Binding-site contacts:
Ligand atom C5 contacts residue ASN1118 of chain 1.B at 3.7 Å.
Ligand atom C7 contacts residue ASN1118 of chain 1.B at 3.5 Å.
Ligand atom C2 contacts residue ASN1118 of chain 1.B at 2.4 Å.
Ligand atom C1 contacts residue ASN1118 of chain 1.B at 1.4 Å.
Ligand atom C3 contacts residue ASN1118 of chain 1.B at 3.8 Å.
Ligand atom C4 contacts residue ASN1118 of chain 1.B at 4.2 Å.
Ligand atom N2 contacts residue ASN1118 of chain 1.B at 2.9 Å (h-bond).
Ligand atom O7 contacts residue ASN1118 of chain 1.B at 3.6 Å.
Ligand atom O5 contacts residue ASN1118 of chain 1.B at 2.4 Å (h-bond).

A small-molecule ligand and the protein it binds are described below.
Small molecule (SMILES): CC(=O)N[C@H]1[C@H](O[C@H]2[C@H](O)[C@@H](NC(C)=O)CO[C@@H]2CO)O[C@H](CO)[C@@H](O)[C@@H]1O

Sequence of chain 1.B:
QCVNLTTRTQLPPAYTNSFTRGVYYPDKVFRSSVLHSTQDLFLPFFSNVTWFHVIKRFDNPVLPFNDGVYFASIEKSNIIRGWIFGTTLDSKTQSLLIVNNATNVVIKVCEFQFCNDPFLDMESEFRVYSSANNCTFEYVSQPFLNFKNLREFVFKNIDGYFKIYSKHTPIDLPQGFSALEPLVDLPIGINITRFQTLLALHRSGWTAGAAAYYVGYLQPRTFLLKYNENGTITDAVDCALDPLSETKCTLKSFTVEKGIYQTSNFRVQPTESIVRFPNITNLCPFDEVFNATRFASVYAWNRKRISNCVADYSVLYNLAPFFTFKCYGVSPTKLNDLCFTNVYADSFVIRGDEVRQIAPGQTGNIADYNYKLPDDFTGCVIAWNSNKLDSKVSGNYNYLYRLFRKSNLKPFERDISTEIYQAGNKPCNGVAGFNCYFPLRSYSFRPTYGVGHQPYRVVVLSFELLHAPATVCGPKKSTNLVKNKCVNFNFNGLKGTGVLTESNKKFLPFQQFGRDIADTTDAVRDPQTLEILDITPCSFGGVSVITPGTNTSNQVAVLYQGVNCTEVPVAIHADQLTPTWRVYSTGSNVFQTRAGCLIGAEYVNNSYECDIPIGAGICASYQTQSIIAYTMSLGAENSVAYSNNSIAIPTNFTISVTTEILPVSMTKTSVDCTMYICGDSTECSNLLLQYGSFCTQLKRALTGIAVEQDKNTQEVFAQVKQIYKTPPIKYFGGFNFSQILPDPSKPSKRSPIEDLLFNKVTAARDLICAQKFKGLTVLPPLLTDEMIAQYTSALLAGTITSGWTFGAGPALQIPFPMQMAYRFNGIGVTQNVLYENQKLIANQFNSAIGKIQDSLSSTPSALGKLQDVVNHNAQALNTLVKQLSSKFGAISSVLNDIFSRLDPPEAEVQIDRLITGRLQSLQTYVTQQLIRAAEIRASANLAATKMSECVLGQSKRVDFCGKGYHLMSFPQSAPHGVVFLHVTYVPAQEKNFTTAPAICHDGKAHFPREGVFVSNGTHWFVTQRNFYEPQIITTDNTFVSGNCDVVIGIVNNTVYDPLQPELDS